Sequence of chain 1.A:
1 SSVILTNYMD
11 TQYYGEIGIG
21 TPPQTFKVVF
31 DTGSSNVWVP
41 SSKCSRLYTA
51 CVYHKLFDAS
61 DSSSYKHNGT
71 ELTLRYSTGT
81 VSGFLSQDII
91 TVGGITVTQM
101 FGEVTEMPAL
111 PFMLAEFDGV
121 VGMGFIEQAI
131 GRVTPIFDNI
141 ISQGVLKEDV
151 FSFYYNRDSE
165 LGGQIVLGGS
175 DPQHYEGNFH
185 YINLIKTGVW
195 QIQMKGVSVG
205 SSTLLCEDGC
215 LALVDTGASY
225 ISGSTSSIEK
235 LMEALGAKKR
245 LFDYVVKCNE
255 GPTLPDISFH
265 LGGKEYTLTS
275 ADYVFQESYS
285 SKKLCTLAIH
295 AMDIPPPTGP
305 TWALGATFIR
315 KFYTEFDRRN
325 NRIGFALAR

This small molecule binds to this protein.
Small molecule (SMILES): CCc1nc(N)nc(N)c1-c1ccc(NCc2cc(F)cc(F)c2)cc1

Binding-site contacts:
Ligand atom C2 contacts residue ASP31 of chain 1.A at 3.4 Å.
Ligand atom N2 contacts residue ASP31 of chain 1.A at 2.6 Å (salt-bridge).
Ligand atom N2 contacts residue GLY221 of chain 1.A at 3.6 Å.
Ligand atom N3 contacts residue THR78 of chain 1.A at 3.0 Å (h-bond).
Ligand atom C10 contacts residue THR78 of chain 1.A at 3.4 Å.
Ligand atom N2 contacts residue TYR76 of chain 1.A at 3.6 Å.
Ligand atom C15 contacts residue PRO111 of chain 1.A at 3.7 Å (hydrophobic).
Ligand atom C12 contacts residue THR78 of chain 1.A at 3.7 Å.
Ligand atom C1 contacts residue GLY221 of chain 1.A at 3.9 Å.
Ligand atom C2 contacts residue ASP219 of chain 1.A at 3.6 Å.
Ligand atom C3 contacts residue ASP31 of chain 1.A at 3.5 Å.
Ligand atom C10 contacts residue TYR76 of chain 1.A at 3.8 Å (hydrophobic).
Ligand atom C11 contacts residue PHE112 of chain 1.A at 3.7 Å (hydrophobic).
Ligand atom C3 contacts residue TYR76 of chain 1.A at 3.5 Å (hydrophobic).
Ligand atom C4 contacts residue TYR76 of chain 1.A at 3.8 Å (hydrophobic).
Ligand atom C9 contacts residue THR78 of chain 1.A at 3.4 Å.
Ligand atom N3 contacts residue SER77 of chain 1.A at 3.0 Å (h-bond).
Ligand atom F1 contacts residue THR78 of chain 1.A at 3.3 Å.
Ligand atom N4 contacts residue GLY33 of chain 1.A at 3.9 Å.
Ligand atom C12 contacts residue PHE117 of chain 1.A at 3.8 Å (hydrophobic).
Ligand atom C3 contacts residue GLY221 of chain 1.A at 3.8 Å.
Ligand atom C5 contacts residue VAL120 of chain 1.A at 3.7 Å (hydrophobic).
Ligand atom C17 contacts residue LEU114 of chain 1.A at 3.9 Å (hydrophobic).
Ligand atom N5 contacts residue PRO111 of chain 1.A at 3.5 Å.
Ligand atom C8 contacts residue THR78 of chain 1.A at 3.6 Å.
Ligand atom C7 contacts residue THR78 of chain 1.A at 3.7 Å.
Ligand atom C6 contacts residue VAL120 of chain 1.A at 3.6 Å (hydrophobic).
Ligand atom C5 contacts residue TYR76 of chain 1.A at 3.7 Å (hydrophobic).
Ligand atom C5 contacts residue ASP31 of chain 1.A at 3.5 Å.
Ligand atom C6 contacts residue VAL29 of chain 1.A at 3.8 Å (hydrophobic).
Ligand atom N4 contacts residue ASP31 of chain 1.A at 3.1 Å (salt-bridge).
Ligand atom N4 contacts residue ASP219 of chain 1.A at 2.6 Å (salt-bridge).
Ligand atom N1 contacts residue GLY221 of chain 1.A at 3.8 Å.
Ligand atom C11 contacts residue THR78 of chain 1.A at 3.5 Å.
Ligand atom C7 contacts residue PHE117 of chain 1.A at 3.8 Å (hydrophobic).
Ligand atom C4 contacts residue GLY221 of chain 1.A at 3.9 Å.
Ligand atom C14 contacts residue PRO111 of chain 1.A at 3.6 Å (hydrophobic).
Ligand atom C2 contacts residue GLY221 of chain 1.A at 3.6 Å.
Ligand atom C16 contacts residue LEU114 of chain 1.A at 3.5 Å (hydrophobic).
Ligand atom F2 contacts residue LEU114 of chain 1.A at 3.3 Å.